The small molecule below binds the protein below.
Small molecule (SMILES): CC(=O)N[C@@H]1[C@@H](O)[C@H](O[C@@H]2O[C@H](CO)[C@@H](O)[C@H](O)[C@H]2NC(C)=O)[C@@H](CO)O[C@H]1O

Binding-site contacts:
Ligand atom C7 contacts residue GLN57 of chain 1.A at 4.3 Å.
Ligand atom C7 contacts residue ASN59 of chain 1.A at 3.9 Å.
Ligand atom O1 contacts residue ASP52 of chain 1.A at 4.2 Å.
Ligand atom O3 contacts residue ALA107 of chain 1.A at 4.1 Å.
Ligand atom C1 contacts residue ALA107 of chain 1.A at 3.8 Å (hydrophobic).
Ligand atom C7 contacts residue TRP63 of chain 1.A at 3.7 Å (hydrophobic).
Ligand atom C3 contacts residue ALA107 of chain 1.A at 3.7 Å (hydrophobic).
Ligand atom C2 contacts residue TRP63 of chain 1.A at 4.3 Å (hydrophobic).
Ligand atom C2 contacts residue ASN59 of chain 1.A at 4.3 Å.
Ligand atom C8 contacts residue ILE58 of chain 1.A at 4.4 Å (hydrophobic).
Ligand atom C4 contacts residue TYR62 of chain 1.A at 3.7 Å (hydrophobic).
Ligand atom O7 contacts residue ASN103 of chain 1.A at 3.1 Å (h-bond).
Ligand atom C7 contacts residue ALA107 of chain 1.A at 4.1 Å (hydrophobic).
Ligand atom C8 contacts residue GLN57 of chain 1.A at 4.1 Å.
Ligand atom C1 contacts residue ASN59 of chain 1.A at 4.4 Å.
Ligand atom C3 contacts residue TRP63 of chain 1.A at 4.2 Å (hydrophobic).
Ligand atom O6 contacts residue TRP63 of chain 1.A at 3.6 Å.
Ligand atom C2 contacts residue ALA107 of chain 1.A at 3.5 Å (hydrophobic).
Ligand atom O3 contacts residue TYR62 of chain 1.A at 4.4 Å.
Ligand atom C1 contacts residue TYR62 of chain 1.A at 3.7 Å (hydrophobic).
Ligand atom O7 contacts residue GLN57 of chain 1.A at 4.0 Å.
Ligand atom N2 contacts residue TRP63 of chain 1.A at 4.2 Å.
Ligand atom O7 contacts residue ASN59 of chain 1.A at 2.8 Å (h-bond).
Ligand atom C6 contacts residue ASP101 of chain 1.A at 3.2 Å.
Ligand atom O6 contacts residue TYR62 of chain 1.A at 2.3 Å.
Ligand atom C5 contacts residue TYR62 of chain 1.A at 4.0 Å (hydrophobic).
Ligand atom C6 contacts residue TYR62 of chain 1.A at 3.6 Å (hydrophobic).
Ligand atom C7 contacts residue ASN103 of chain 1.A at 3.9 Å.
Ligand atom N2 contacts residue ALA107 of chain 1.A at 3.1 Å (h-bond).
Ligand atom O1 contacts residue ASN59 of chain 1.A at 3.4 Å.
Ligand atom C8 contacts residue VAL98 of chain 1.A at 4.4 Å (hydrophobic).
Ligand atom O7 contacts residue TRP63 of chain 1.A at 3.1 Å.
Ligand atom C8 contacts residue TRP108 of chain 1.A at 3.5 Å (hydrophobic).
Ligand atom O4 contacts residue TYR62 of chain 1.A at 4.4 Å.
Ligand atom O3 contacts residue TRP63 of chain 1.A at 3.1 Å (h-bond).
Ligand atom C6 contacts residue TRP63 of chain 1.A at 3.4 Å (hydrophobic).
Ligand atom O6 contacts residue ASP101 of chain 1.A at 2.4 Å (salt-bridge).
Ligand atom C8 contacts residue ALA107 of chain 1.A at 3.8 Å (hydrophobic).
Ligand atom O7 contacts residue ILE58 of chain 1.A at 3.5 Å.
Ligand atom O5 contacts residue TYR62 of chain 1.A at 4.2 Å.

Sequence of chain 1.A:
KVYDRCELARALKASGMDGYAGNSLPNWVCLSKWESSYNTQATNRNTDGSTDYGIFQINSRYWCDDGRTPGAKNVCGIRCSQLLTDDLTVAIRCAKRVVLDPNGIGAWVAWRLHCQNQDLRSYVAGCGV